The small molecule below binds the protein below.
Small molecule (SMILES): CC(=O)N[C@H]1[C@H](O[C@H]2[C@H](O)[C@@H](NC(C)=O)CO[C@@H]2CO)O[C@H](CO)[C@@H](O)[C@@H]1O

Sequence of chain 1.A:
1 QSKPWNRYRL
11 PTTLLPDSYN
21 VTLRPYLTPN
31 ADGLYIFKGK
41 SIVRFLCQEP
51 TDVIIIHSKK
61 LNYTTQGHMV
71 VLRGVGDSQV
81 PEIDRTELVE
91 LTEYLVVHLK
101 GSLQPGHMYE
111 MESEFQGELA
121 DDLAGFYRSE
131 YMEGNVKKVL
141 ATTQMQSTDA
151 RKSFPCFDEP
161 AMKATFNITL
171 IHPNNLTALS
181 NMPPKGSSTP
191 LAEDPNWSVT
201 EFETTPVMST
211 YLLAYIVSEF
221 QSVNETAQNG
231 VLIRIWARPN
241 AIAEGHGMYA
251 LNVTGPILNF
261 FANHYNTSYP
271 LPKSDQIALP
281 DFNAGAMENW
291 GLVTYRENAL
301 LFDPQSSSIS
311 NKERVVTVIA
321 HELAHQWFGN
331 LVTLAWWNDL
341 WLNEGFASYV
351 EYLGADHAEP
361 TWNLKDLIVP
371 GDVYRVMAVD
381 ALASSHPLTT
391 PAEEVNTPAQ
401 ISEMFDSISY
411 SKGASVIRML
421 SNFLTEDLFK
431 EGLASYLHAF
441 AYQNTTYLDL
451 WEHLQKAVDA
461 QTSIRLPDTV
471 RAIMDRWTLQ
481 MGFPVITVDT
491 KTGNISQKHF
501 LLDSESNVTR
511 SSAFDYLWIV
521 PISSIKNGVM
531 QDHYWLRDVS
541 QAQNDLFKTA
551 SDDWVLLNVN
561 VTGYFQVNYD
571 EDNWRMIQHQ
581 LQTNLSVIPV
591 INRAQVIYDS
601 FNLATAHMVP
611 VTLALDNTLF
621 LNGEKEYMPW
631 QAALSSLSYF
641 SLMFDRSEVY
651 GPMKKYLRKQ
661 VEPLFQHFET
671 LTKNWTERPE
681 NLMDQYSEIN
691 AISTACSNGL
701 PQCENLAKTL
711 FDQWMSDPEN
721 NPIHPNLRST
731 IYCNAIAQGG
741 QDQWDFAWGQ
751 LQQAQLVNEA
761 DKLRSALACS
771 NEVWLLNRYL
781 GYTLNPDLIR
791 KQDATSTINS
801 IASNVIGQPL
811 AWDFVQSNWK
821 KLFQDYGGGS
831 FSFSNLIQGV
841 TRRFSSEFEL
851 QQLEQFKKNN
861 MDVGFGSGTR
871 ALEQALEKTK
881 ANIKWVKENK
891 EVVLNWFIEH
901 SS

Binding-site contacts:
Ligand atom C5 contacts residue ASN266 of chain 1.A at 3.6 Å.
Ligand atom C8 contacts residue ASN266 of chain 1.A at 3.7 Å.
Ligand atom C7 contacts residue ASN266 of chain 1.A at 3.2 Å.
Ligand atom C8 contacts residue THR267 of chain 1.A at 4.3 Å.
Ligand atom O7 contacts residue ALA262 of chain 1.A at 4.3 Å.
Ligand atom O7 contacts residue THR267 of chain 1.A at 4.1 Å.
Ligand atom O7 contacts residue ASN266 of chain 1.A at 3.2 Å (h-bond).
Ligand atom N2 contacts residue ASN266 of chain 1.A at 3.0 Å (h-bond).
Ligand atom C2 contacts residue ASN266 of chain 1.A at 2.5 Å.
Ligand atom C8 contacts residue SER268 of chain 1.A at 4.2 Å.
Ligand atom C1 contacts residue ASN266 of chain 1.A at 1.4 Å.
Ligand atom C3 contacts residue ASN266 of chain 1.A at 3.8 Å.
Ligand atom C7 contacts residue THR267 of chain 1.A at 4.4 Å.
Ligand atom C4 contacts residue ASN266 of chain 1.A at 4.2 Å.
Ligand atom O5 contacts residue ASN266 of chain 1.A at 2.3 Å (h-bond).